A protein and the small-molecule ligand that binds it are described below.
Small molecule (SMILES): CC(=O)N[C@@H]1[C@@H](O)[C@H](O)[C@@H](CO)O[C@H]1O

Sequence of chain 1.G:
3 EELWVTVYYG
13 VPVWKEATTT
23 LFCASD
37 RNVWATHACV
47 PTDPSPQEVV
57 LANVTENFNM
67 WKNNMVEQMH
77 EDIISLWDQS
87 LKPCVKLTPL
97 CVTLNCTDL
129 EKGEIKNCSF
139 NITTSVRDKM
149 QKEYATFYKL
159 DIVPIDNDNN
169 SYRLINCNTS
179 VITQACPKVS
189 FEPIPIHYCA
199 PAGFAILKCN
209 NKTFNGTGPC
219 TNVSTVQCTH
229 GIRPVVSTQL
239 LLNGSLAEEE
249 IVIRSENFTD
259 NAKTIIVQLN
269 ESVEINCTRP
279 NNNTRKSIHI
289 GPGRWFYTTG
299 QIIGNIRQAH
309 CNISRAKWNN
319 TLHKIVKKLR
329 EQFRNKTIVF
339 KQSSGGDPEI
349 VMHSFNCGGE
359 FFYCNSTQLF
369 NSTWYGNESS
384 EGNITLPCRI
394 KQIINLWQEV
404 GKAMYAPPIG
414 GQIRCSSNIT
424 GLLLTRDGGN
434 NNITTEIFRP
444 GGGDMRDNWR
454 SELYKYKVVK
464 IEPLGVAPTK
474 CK

Binding-site contacts:
Ligand atom C3 contacts residue TYR373 of chain 1.G at 4.3 Å (hydrophobic).
Ligand atom C1 contacts residue ASN375 of chain 1.G at 1.5 Å.
Ligand atom C8 contacts residue THR335 of chain 1.G at 4.5 Å.
Ligand atom C5 contacts residue ASN375 of chain 1.G at 3.9 Å.
Ligand atom O3 contacts residue TYR373 of chain 1.G at 3.2 Å.
Ligand atom N2 contacts residue ASN375 of chain 1.G at 3.0 Å (h-bond).
Ligand atom C2 contacts residue TYR373 of chain 1.G at 4.1 Å (hydrophobic).
Ligand atom C3 contacts residue ASN375 of chain 1.G at 4.0 Å.
Ligand atom C2 contacts residue ASN375 of chain 1.G at 2.6 Å.
Ligand atom C8 contacts residue TYR373 of chain 1.G at 4.3 Å (hydrophobic).
Ligand atom C4 contacts residue ASN375 of chain 1.G at 4.5 Å.
Ligand atom C8 contacts residue GLY374 of chain 1.G at 3.8 Å.
Ligand atom N2 contacts residue TYR373 of chain 1.G at 3.6 Å.
Ligand atom O5 contacts residue ASN375 of chain 1.G at 2.5 Å (h-bond).
Ligand atom C7 contacts residue TYR373 of chain 1.G at 4.1 Å (hydrophobic).
Ligand atom O7 contacts residue ASN375 of chain 1.G at 3.9 Å.
Ligand atom C7 contacts residue ASN375 of chain 1.G at 3.6 Å.